The protein below binds the small molecule below.
Small molecule (SMILES): Nc1nc2c3ccccc3nc(Cc3ccc4c(c3)OCO4)n2n1

Binding-site contacts:
Ligand atom O1 contacts residue PHE132 of chain 1.A at 3.7 Å.
Ligand atom C10 contacts residue PHE132 of chain 1.A at 3.8 Å (hydrophobic).
Ligand atom C7 contacts residue MET92 of chain 1.A at 4.0 Å (hydrophobic).
Ligand atom O2 contacts residue TRP156 of chain 1.A at 3.9 Å.
Ligand atom C11 contacts residue PHE132 of chain 1.A at 3.6 Å (hydrophobic).
Ligand atom O1 contacts residue VAL144 of chain 1.A at 3.6 Å.
Ligand atom C1 contacts residue MET92 of chain 1.A at 3.8 Å (hydrophobic).
Ligand atom C6 contacts residue ILE90 of chain 1.A at 3.8 Å (hydrophobic).
Ligand atom C5 contacts residue MET92 of chain 1.A at 3.7 Å (hydrophobic).
Ligand atom N2 contacts residue MET92 of chain 1.A at 3.9 Å.
Ligand atom O2 contacts residue LEU101 of chain 1.A at 3.9 Å.
Ligand atom C16 contacts residue VAL144 of chain 1.A at 3.9 Å (hydrophobic).
Ligand atom N4 contacts residue THR178 of chain 1.A at 3.8 Å.
Ligand atom N3 contacts residue ASN45 of chain 1.A at 3.6 Å.
Ligand atom C3 contacts residue LEU101 of chain 1.A at 3.6 Å (hydrophobic).
Ligand atom C12 contacts residue PHE132 of chain 1.A at 3.7 Å (hydrophobic).
Ligand atom N5 contacts residue THR178 of chain 1.A at 3.7 Å.
Ligand atom C4 contacts residue MET92 of chain 1.A at 3.8 Å (hydrophobic).
Ligand atom C13 contacts residue PHE132 of chain 1.A at 3.6 Å (hydrophobic).
Ligand atom N5 contacts residue ASP87 of chain 1.A at 2.8 Å (salt-bridge).
Ligand atom C1 contacts residue GLY91 of chain 1.A at 3.5 Å.
Ligand atom C6 contacts residue MET92 of chain 1.A at 3.6 Å (hydrophobic).
Ligand atom C9 contacts residue ASN45 of chain 1.A at 3.6 Å.
Ligand atom C16 contacts residue TRP156 of chain 1.A at 3.6 Å (hydrophobic).
Ligand atom N5 contacts residue SER46 of chain 1.A at 3.9 Å.
Ligand atom C15 contacts residue MET92 of chain 1.A at 3.7 Å (hydrophobic).
Ligand atom N4 contacts residue ALA49 of chain 1.A at 3.6 Å.
Ligand atom O1 contacts residue MET92 of chain 1.A at 3.7 Å.
Ligand atom C16 contacts residue PHE132 of chain 1.A at 3.7 Å (hydrophobic).
Ligand atom C14 contacts residue MET92 of chain 1.A at 3.9 Å (hydrophobic).
Ligand atom C12 contacts residue TYR133 of chain 1.A at 3.9 Å (hydrophobic).
Ligand atom C15 contacts residue PHE132 of chain 1.A at 3.6 Å (hydrophobic).
Ligand atom N2 contacts residue LEU101 of chain 1.A at 3.7 Å.
Ligand atom C13 contacts residue LEU101 of chain 1.A at 3.7 Å (hydrophobic).
Ligand atom C6 contacts residue GLY91 of chain 1.A at 3.8 Å.
Ligand atom O2 contacts residue PHE132 of chain 1.A at 3.6 Å.
Ligand atom C1 contacts residue ILE90 of chain 1.A at 3.5 Å (hydrophobic).
Ligand atom C17 contacts residue ASP87 of chain 1.A at 3.9 Å.
Ligand atom C12 contacts residue LEU101 of chain 1.A at 3.8 Å (hydrophobic).
Ligand atom C14 contacts residue PHE132 of chain 1.A at 3.7 Å (hydrophobic).

Sequence of chain 1.A:
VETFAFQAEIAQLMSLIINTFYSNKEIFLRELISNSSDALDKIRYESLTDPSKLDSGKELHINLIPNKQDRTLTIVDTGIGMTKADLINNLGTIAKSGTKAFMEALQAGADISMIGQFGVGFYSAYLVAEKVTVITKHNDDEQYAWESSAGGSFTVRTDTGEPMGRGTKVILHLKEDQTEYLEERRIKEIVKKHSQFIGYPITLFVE